Sequence of chain 22.D:
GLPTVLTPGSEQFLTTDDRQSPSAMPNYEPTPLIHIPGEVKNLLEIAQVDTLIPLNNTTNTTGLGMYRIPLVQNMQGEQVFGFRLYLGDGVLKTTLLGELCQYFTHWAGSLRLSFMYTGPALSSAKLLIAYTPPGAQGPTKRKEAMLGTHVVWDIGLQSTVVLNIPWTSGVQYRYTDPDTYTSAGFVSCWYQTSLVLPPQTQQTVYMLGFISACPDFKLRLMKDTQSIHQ

This protein binds this small molecule.
Small molecule (SMILES): Nc1nc(-c2ccccc2)nc2[nH]nc(Nc3ccc(C(F)(F)F)cc3)c12

Sequence of chain 10.B:
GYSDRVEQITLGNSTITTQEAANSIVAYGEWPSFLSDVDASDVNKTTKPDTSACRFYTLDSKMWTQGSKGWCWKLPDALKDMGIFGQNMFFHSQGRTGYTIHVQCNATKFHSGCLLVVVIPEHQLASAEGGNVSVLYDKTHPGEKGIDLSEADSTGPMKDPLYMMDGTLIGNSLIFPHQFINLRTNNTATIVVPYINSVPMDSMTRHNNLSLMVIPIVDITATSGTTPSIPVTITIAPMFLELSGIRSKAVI

Binding-site contacts:
Ligand atom C13 contacts residue ALA196 of chain 10.C at 3.8 Å (hydrophobic).
Ligand atom C15 contacts residue LEU218 of chain 10.C at 3.8 Å (hydrophobic).
Ligand atom C13 contacts residue LEU218 of chain 10.C at 3.6 Å (hydrophobic).
Ligand atom C3 contacts residue TYR197 of chain 10.C at 3.8 Å (hydrophobic).
Ligand atom N3 contacts residue ASN198 of chain 10.C at 2.3 Å (h-bond).
Ligand atom N6 contacts residue LEU218 of chain 10.C at 3.4 Å (h-bond).
Ligand atom C9 contacts residue ASN198 of chain 10.C at 3.1 Å.
Ligand atom N5 contacts residue TYR197 of chain 10.C at 3.8 Å.
Ligand atom F2 contacts residue TYR128 of chain 10.C at 3.4 Å.
Ligand atom C4 contacts residue MET221 of chain 10.C at 3.7 Å (hydrophobic).
Ligand atom N6 contacts residue ASN219 of chain 10.C at 3.5 Å.
Ligand atom F2 contacts residue MET221 of chain 10.C at 2.9 Å.
Ligand atom C18 contacts residue ILE104 of chain 10.C at 3.9 Å (hydrophobic).
Ligand atom N6 contacts residue MET221 of chain 10.C at 3.2 Å.
Ligand atom C15 contacts residue SER198 of chain 10.B at 3.6 Å.
Ligand atom F2 contacts residue ILE104 of chain 10.C at 3.4 Å.
Ligand atom C6 contacts residue ASN105 of chain 10.C at 3.6 Å.
Ligand atom N1 contacts residue ASN219 of chain 10.C at 3.9 Å.
Ligand atom N2 contacts residue ASN198 of chain 10.C at 3.3 Å (h-bond).
Ligand atom C15 contacts residue ASN198 of chain 10.C at 2.5 Å.
Ligand atom C10 contacts residue LEU218 of chain 10.C at 3.4 Å (hydrophobic).
Ligand atom N4 contacts residue LEU218 of chain 10.C at 3.0 Å (h-bond).
Ligand atom C6 contacts residue MET221 of chain 10.C at 3.8 Å (hydrophobic).
Ligand atom C2 contacts residue MET221 of chain 10.C at 3.8 Å (hydrophobic).
Ligand atom C6 contacts residue ILE104 of chain 10.C at 3.3 Å (hydrophobic).
Ligand atom C13 contacts residue ASN198 of chain 10.C at 2.6 Å.
Ligand atom F3 contacts residue LEU106 of chain 10.C at 3.5 Å.
Ligand atom C15 contacts residue ALA194 of chain 10.C at 3.5 Å (hydrophobic).
Ligand atom F1 contacts residue SER126 of chain 10.C at 3.6 Å.
Ligand atom F3 contacts residue TYR128 of chain 10.C at 3.4 Å.
Ligand atom C11 contacts residue LEU218 of chain 10.C at 3.6 Å (hydrophobic).
Ligand atom F3 contacts residue ILE104 of chain 10.C at 3.7 Å.
Ligand atom C17 contacts residue ALA194 of chain 10.C at 3.6 Å (hydrophobic).
Ligand atom N5 contacts residue ASN198 of chain 10.C at 3.0 Å (h-bond).
Ligand atom C17 contacts residue ASN198 of chain 10.C at 3.7 Å.
Ligand atom C12 contacts residue LEU218 of chain 10.C at 3.6 Å (hydrophobic).
Ligand atom C14 contacts residue LEU218 of chain 10.C at 3.5 Å (hydrophobic).
Ligand atom C1 contacts residue TYR197 of chain 10.C at 3.8 Å (hydrophobic).
Ligand atom C4 contacts residue ASN105 of chain 10.C at 3.4 Å.
Ligand atom N3 contacts residue TYR197 of chain 10.C at 3.9 Å.

Sequence of chain 10.C:
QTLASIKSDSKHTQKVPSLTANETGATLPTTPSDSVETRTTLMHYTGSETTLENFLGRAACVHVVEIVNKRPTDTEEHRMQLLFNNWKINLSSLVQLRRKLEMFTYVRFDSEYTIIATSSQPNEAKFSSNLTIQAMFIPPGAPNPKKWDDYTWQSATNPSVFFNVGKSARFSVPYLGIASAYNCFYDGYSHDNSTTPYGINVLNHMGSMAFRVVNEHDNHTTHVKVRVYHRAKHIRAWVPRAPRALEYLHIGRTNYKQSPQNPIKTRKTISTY